Binding-site contacts:
Ligand atom C contacts residue GLY53 of chain 1.C at 3.6 Å.
Ligand atom O contacts residue VAL101 of chain 1.C at 3.5 Å.
Ligand atom NE1 contacts residue ASP97 of chain 1.A at 2.8 Å (salt-bridge).
Ligand atom O contacts residue ALA33 of chain 1.C at 3.6 Å.
Ligand atom O contacts residue SER31 of chain 1.C at 3.6 Å.
Ligand atom CB contacts residue SO41 of chain 1.O at 3.5 Å.
Ligand atom CZ2 contacts residue TRP47 of chain 1.C at 3.7 Å (hydrophobic).
Ligand atom CE2 contacts residue ASP97 of chain 1.A at 3.6 Å.
Ligand atom CZ3 contacts residue ALA99 of chain 1.C at 3.7 Å (hydrophobic).
Ligand atom O contacts residue LYS112 of chain 1.C at 2.9 Å (salt-bridge).
Ligand atom CG contacts residue TYR59 of chain 1.C at 3.8 Å (hydrophobic).
Ligand atom CA contacts residue SO41 of chain 1.O at 3.7 Å.
Ligand atom O contacts residue VAL101 of chain 1.C at 3.7 Å.
Ligand atom CD2 contacts residue ALA50 of chain 1.C at 3.5 Å (hydrophobic).
Ligand atom O contacts residue SER52 of chain 1.C at 3.3 Å.
Ligand atom O contacts residue TYR59 of chain 1.C at 3.5 Å.
Ligand atom CZ2 contacts residue VAL98 of chain 1.A at 3.6 Å (hydrophobic).
Ligand atom O contacts residue SO41 of chain 1.P at 3.5 Å (h-bond).
Ligand atom CE2 contacts residue LYS112 of chain 1.C at 3.4 Å.
Ligand atom NE1 contacts residue LYS112 of chain 1.C at 3.1 Å (salt-bridge).
Ligand atom CZ2 contacts residue ALA50 of chain 1.C at 3.6 Å (hydrophobic).
Ligand atom CG contacts residue LYS112 of chain 1.C at 3.8 Å.
Ligand atom OG contacts residue SO41 of chain 1.O at 3.0 Å (h-bond).
Ligand atom CZ2 contacts residue ASP97 of chain 1.A at 3.5 Å.
Ligand atom C contacts residue SER31 of chain 1.C at 3.5 Å.
Ligand atom O contacts residue GLY53 of chain 1.C at 2.7 Å (h-bond).
Ligand atom N contacts residue SER31 of chain 1.C at 3.3 Å (h-bond).
Ligand atom CD1 contacts residue ASP97 of chain 1.A at 3.8 Å.
Ligand atom CD2 contacts residue LYS112 of chain 1.C at 3.8 Å.
Ligand atom CD2 contacts residue TYR109 of chain 1.C at 3.5 Å (hydrophobic).
Ligand atom CH2 contacts residue TRP47 of chain 1.C at 3.7 Å (hydrophobic).
Ligand atom CE2 contacts residue ALA50 of chain 1.C at 3.5 Å (hydrophobic).
Ligand atom CE3 contacts residue ALA50 of chain 1.C at 3.7 Å (hydrophobic).
Ligand atom NE1 contacts residue TYR59 of chain 1.C at 3.7 Å.
Ligand atom CH2 contacts residue VAL98 of chain 1.A at 3.6 Å (hydrophobic).
Ligand atom CB contacts residue TYR59 of chain 1.C at 3.6 Å (hydrophobic).
Ligand atom CA contacts residue SER31 of chain 1.C at 3.4 Å.
Ligand atom CE3 contacts residue VAL101 of chain 1.C at 3.8 Å (hydrophobic).
Ligand atom CD1 contacts residue LYS112 of chain 1.C at 3.4 Å.
Ligand atom CD1 contacts residue TYR59 of chain 1.C at 3.2 Å (hydrophobic).

Sequence of chain 1.A:
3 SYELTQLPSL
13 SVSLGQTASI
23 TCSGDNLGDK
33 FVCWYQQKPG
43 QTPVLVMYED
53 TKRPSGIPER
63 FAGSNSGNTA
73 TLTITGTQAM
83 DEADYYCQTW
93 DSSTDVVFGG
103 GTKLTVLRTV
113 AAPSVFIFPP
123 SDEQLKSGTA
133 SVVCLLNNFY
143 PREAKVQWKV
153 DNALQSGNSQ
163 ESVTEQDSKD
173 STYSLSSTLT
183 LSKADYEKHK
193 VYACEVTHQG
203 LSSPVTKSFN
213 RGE

Sequence of chain 1.C:
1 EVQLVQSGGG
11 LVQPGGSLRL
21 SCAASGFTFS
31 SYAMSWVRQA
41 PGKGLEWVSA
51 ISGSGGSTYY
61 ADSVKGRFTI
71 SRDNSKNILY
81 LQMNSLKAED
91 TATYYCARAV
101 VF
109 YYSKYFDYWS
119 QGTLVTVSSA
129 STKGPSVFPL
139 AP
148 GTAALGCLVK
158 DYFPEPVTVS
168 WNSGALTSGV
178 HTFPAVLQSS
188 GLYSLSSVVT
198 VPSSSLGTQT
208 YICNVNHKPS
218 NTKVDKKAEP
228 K

This small molecule binds to this protein.
Small molecule (SMILES): NC(=O)C[C@H](N)C(=O)NCC(=O)N[C@@H](CO)C(=O)N[C@@H](CC1=c2ccccc2=NC1)C(=O)N[C@H](C=O)CC1=NC=NC1